The small molecule below binds the protein below.
Small molecule (SMILES): CC(=O)N[C@@H]1[C@@H](O)[C@H](O[C@@H]2O[C@H](CO)[C@H](O)[C@H](O[C@]3(C(=O)O)C[C@H](O)[C@@H](NC(C)=O)[C@H]([C@H](O)[C@H](O)CO)O3)[C@H]2O)[C@@H](CO)O[C@H]1O

Binding-site contacts:
Ligand atom C6 contacts residue GLU185 of chain 1.A at 3.6 Å.
Ligand atom O6 contacts residue GLU185 of chain 1.A at 4.0 Å.
Ligand atom O8 contacts residue TRP146 of chain 1.A at 4.0 Å.
Ligand atom O4 contacts residue ALA129 of chain 1.A at 3.8 Å.
Ligand atom O4 contacts residue ARG215 of chain 1.A at 3.8 Å.
Ligand atom C8 contacts residue GLU185 of chain 1.A at 3.8 Å.
Ligand atom O1A contacts residue THR130 of chain 1.A at 3.4 Å.
Ligand atom O1A contacts residue SER131 of chain 1.A at 2.8 Å (h-bond).
Ligand atom C11 contacts residue LEU189 of chain 1.A at 3.6 Å (hydrophobic).
Ligand atom O7 contacts residue LEU189 of chain 1.A at 3.7 Å.
Ligand atom N5 contacts residue ALA129 of chain 1.A at 2.8 Å (h-bond).
Ligand atom C6 contacts residue ARG215 of chain 1.A at 3.5 Å.
Ligand atom C1 contacts residue SER131 of chain 1.A at 3.9 Å.
Ligand atom C10 contacts residue ALA129 of chain 1.A at 3.7 Å (hydrophobic).
Ligand atom C7 contacts residue TRP146 of chain 1.A at 4.0 Å (hydrophobic).
Ligand atom O8 contacts residue TYR92 of chain 1.A at 3.0 Å (h-bond).
Ligand atom C6 contacts residue ALA129 of chain 1.A at 4.0 Å (hydrophobic).
Ligand atom O10 contacts residue TRP146 of chain 1.A at 4.1 Å.
Ligand atom O10 contacts residue GLY128 of chain 1.A at 3.7 Å.
Ligand atom O10 contacts residue LEU148 of chain 1.A at 3.9 Å.
Ligand atom O10 contacts residue ALA129 of chain 1.A at 3.9 Å.
Ligand atom C9 contacts residue HIS178 of chain 1.A at 3.4 Å.
Ligand atom C8 contacts residue ARG215 of chain 1.A at 4.0 Å.
Ligand atom O9 contacts residue ARG215 of chain 1.A at 3.0 Å.
Ligand atom C5 contacts residue ALA129 of chain 1.A at 3.5 Å (hydrophobic).
Ligand atom O9 contacts residue HIS178 of chain 1.A at 3.2 Å (h-bond).
Ligand atom O8 contacts residue ARG215 of chain 1.A at 3.4 Å.
Ligand atom C4 contacts residue ALA129 of chain 1.A at 3.2 Å (hydrophobic).
Ligand atom C8 contacts residue TYR92 of chain 1.A at 3.8 Å (hydrophobic).
Ligand atom C11 contacts residue LEU148 of chain 1.A at 4.1 Å (hydrophobic).
Ligand atom O9 contacts residue GLU185 of chain 1.A at 2.6 Å (salt-bridge).
Ligand atom C9 contacts residue GLU185 of chain 1.A at 3.3 Å.
Ligand atom O1B contacts residue THR130 of chain 1.A at 3.2 Å (h-bond).
Ligand atom C1 contacts residue THR130 of chain 1.A at 3.8 Å.
Ligand atom O1B contacts residue SER131 of chain 1.A at 4.2 Å.
Ligand atom O9 contacts residue TYR92 of chain 1.A at 2.9 Å (h-bond).
Ligand atom O7 contacts residue GLU185 of chain 1.A at 4.2 Å.
Ligand atom C9 contacts residue LEU189 of chain 1.A at 4.0 Å (hydrophobic).
Ligand atom C9 contacts residue TRP146 of chain 1.A at 4.0 Å (hydrophobic).
Ligand atom C9 contacts residue TYR92 of chain 1.A at 3.4 Å (hydrophobic).

Sequence of chain 1.A:
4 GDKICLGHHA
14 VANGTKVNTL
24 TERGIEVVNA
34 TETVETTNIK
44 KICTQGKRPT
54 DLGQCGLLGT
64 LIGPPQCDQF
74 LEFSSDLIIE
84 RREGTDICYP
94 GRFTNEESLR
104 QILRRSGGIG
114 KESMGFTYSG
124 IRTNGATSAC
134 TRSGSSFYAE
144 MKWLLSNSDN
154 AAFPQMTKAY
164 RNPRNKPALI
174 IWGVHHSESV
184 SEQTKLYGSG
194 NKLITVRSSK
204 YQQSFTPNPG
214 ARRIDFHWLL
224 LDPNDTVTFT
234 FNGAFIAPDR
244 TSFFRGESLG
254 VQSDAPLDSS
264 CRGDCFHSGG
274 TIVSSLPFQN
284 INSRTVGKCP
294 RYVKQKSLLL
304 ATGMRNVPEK